Binding-site contacts:
Ligand atom C3 contacts residue ALA327 of chain 1.A at 4.1 Å (hydrophobic).
Ligand atom C8 contacts residue LEU132 of chain 1.A at 3.9 Å (hydrophobic).
Ligand atom N2 contacts residue ASN330 of chain 1.A at 4.0 Å.
Ligand atom O6 contacts residue GLU323 of chain 1.A at 3.1 Å (salt-bridge).
Ligand atom C2 contacts residue ASN330 of chain 1.A at 4.1 Å.
Ligand atom C1 contacts residue GLY131 of chain 1.A at 4.4 Å.
Ligand atom O2 contacts residue GLC1 of chain 1.E at 3.4 Å (h-bond).
Ligand atom C8 contacts residue ILE128 of chain 1.A at 4.2 Å (hydrophobic).
Ligand atom C5 contacts residue ASN135 of chain 1.A at 3.6 Å.
Ligand atom C3 contacts residue ASN330 of chain 1.A at 3.9 Å.
Ligand atom C1 contacts residue ASN330 of chain 1.A at 4.0 Å.
Ligand atom C7 contacts residue LEU132 of chain 1.A at 4.1 Å (hydrophobic).
Ligand atom C6 contacts residue ASN330 of chain 1.A at 4.2 Å.
Ligand atom C7 contacts residue GLY131 of chain 1.A at 4.3 Å.
Ligand atom O3 contacts residue ALA327 of chain 1.A at 4.0 Å.
Ligand atom C1 contacts residue ASN135 of chain 1.A at 1.4 Å.
Ligand atom C7 contacts residue ASN330 of chain 1.A at 3.6 Å.
Ligand atom C7 contacts residue ALA327 of chain 1.A at 4.1 Å (hydrophobic).
Ligand atom N2 contacts residue ASN135 of chain 1.A at 2.8 Å (h-bond).
Ligand atom C8 contacts residue ASN127 of chain 1.A at 4.5 Å.
Ligand atom C7 contacts residue ASN135 of chain 1.A at 3.5 Å.
Ligand atom O5 contacts residue THR326 of chain 1.A at 4.0 Å.
Ligand atom C2 contacts residue GLC1 of chain 1.E at 4.4 Å.
Ligand atom C6 contacts residue GLU323 of chain 1.A at 3.1 Å.
Ligand atom C8 contacts residue ALA327 of chain 1.A at 3.8 Å (hydrophobic).
Ligand atom C4 contacts residue ASN330 of chain 1.A at 3.5 Å.
Ligand atom C3 contacts residue ASN135 of chain 1.A at 3.7 Å.
Ligand atom O7 contacts residue ASN135 of chain 1.A at 3.9 Å.
Ligand atom O7 contacts residue ASN330 of chain 1.A at 3.2 Å (h-bond).
Ligand atom N2 contacts residue ALA327 of chain 1.A at 4.0 Å.
Ligand atom O5 contacts residue ASN135 of chain 1.A at 2.4 Å (h-bond).
Ligand atom N2 contacts residue GLY131 of chain 1.A at 4.2 Å.
Ligand atom C2 contacts residue ASN135 of chain 1.A at 2.4 Å.
Ligand atom C8 contacts residue ASN330 of chain 1.A at 4.1 Å.
Ligand atom C8 contacts residue GLY131 of chain 1.A at 3.9 Å.
Ligand atom C5 contacts residue ASN330 of chain 1.A at 3.6 Å.
Ligand atom O7 contacts residue LEU132 of chain 1.A at 3.5 Å.
Ligand atom O6 contacts residue THR326 of chain 1.A at 3.6 Å.
Ligand atom O4 contacts residue ASN330 of chain 1.A at 2.8 Å (h-bond).
Ligand atom C4 contacts residue ASN135 of chain 1.A at 4.2 Å.

This protein binds this small molecule.
Small molecule (SMILES): CC(=O)N[C@H]1[C@H](O[C@H]2[C@H](O)[C@@H](NC(C)=O)CO[C@@H]2CO)O[C@H](CO)[C@@H](O[C@H]2O[C@H](CO[C@@H]3O[C@H](CO)[C@@H](O)[C@H](O)[C@@H]3O)[C@@H](OC3O[C@H](CO)[C@@H](O)[C@H](O)[C@@H]3O)[C@H](O)[C@@H]2O)[C@@H]1O

Sequence of chain 1.A:
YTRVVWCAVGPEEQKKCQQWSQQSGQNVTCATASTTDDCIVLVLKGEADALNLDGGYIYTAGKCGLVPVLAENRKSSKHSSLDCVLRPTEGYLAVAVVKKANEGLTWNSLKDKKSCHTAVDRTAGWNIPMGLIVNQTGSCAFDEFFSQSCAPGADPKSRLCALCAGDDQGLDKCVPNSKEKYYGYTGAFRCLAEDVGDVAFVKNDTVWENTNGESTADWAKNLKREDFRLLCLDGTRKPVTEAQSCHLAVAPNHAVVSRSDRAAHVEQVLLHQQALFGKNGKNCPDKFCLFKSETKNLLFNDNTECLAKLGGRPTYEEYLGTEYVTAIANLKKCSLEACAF